Sequence of chain 3.A:
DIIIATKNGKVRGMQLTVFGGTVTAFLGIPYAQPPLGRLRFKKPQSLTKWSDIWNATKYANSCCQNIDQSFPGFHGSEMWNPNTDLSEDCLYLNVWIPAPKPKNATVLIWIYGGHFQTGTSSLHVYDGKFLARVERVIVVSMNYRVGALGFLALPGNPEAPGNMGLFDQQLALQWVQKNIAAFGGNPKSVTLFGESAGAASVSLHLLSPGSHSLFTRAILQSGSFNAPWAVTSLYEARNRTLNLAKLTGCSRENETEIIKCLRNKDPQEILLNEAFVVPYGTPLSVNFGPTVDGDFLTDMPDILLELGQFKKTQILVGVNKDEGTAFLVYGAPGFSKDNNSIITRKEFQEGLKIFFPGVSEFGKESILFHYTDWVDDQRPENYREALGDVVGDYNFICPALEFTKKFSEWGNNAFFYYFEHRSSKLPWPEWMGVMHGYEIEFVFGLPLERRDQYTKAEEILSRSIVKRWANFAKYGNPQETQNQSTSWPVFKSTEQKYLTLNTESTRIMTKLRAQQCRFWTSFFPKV

Binding-site contacts:
Ligand atom N2 contacts residue ASN57 of chain 3.A at 3.0 Å (h-bond).
Ligand atom C5 contacts residue ASN57 of chain 3.A at 3.8 Å.
Ligand atom C4 contacts residue ARG14 of chain 3.A at 4.5 Å.
Ligand atom C1 contacts residue ARG14 of chain 3.A at 4.0 Å.
Ligand atom C4 contacts residue ASN57 of chain 3.A at 4.4 Å.
Ligand atom O5 contacts residue ARG14 of chain 3.A at 4.3 Å.
Ligand atom C5 contacts residue ARG14 of chain 3.A at 4.3 Å.
Ligand atom C8 contacts residue ASN57 of chain 3.A at 4.0 Å.
Ligand atom C3 contacts residue ARG14 of chain 3.A at 3.8 Å.
Ligand atom C1 contacts residue ASN57 of chain 3.A at 1.5 Å.
Ligand atom O5 contacts residue ASN57 of chain 3.A at 2.4 Å (h-bond).
Ligand atom C3 contacts residue ASN57 of chain 3.A at 3.8 Å.
Ligand atom C2 contacts residue ASN57 of chain 3.A at 2.7 Å.
Ligand atom C7 contacts residue ASN57 of chain 3.A at 3.6 Å.
Ligand atom O3 contacts residue ARG14 of chain 3.A at 4.5 Å.
Ligand atom O7 contacts residue ASN57 of chain 3.A at 4.4 Å.

This protein binds this small molecule.
Small molecule (SMILES): CC(=O)N[C@@H]1[C@@H](O)[C@H](O)[C@@H](CO)O[C@H]1O